Sequence of chain 3.A:
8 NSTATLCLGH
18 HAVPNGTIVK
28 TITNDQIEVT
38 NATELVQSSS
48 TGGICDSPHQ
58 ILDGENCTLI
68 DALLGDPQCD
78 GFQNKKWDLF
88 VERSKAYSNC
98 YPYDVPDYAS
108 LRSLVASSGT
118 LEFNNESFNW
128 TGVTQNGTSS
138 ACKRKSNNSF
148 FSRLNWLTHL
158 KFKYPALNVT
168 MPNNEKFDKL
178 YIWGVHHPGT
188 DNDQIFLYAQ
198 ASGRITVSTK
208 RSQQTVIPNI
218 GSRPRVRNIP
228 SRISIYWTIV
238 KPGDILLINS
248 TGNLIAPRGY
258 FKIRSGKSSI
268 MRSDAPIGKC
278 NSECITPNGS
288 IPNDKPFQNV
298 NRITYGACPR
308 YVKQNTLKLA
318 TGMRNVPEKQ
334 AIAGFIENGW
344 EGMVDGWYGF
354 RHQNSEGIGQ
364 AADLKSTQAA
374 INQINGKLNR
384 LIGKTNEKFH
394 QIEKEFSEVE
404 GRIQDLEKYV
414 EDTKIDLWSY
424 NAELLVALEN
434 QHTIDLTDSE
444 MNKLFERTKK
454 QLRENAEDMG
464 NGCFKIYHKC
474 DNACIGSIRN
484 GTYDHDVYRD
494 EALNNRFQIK

A small-molecule ligand and the protein it binds are described below.
Small molecule (SMILES): CC(=O)N[C@@H]1[C@@H](O)[C@H](O)[C@@H](CO)O[C@H]1O

Binding-site contacts:
Ligand atom C6 contacts residue ASN298 of chain 3.A at 4.4 Å.
Ligand atom C2 contacts residue ASN285 of chain 3.A at 2.8 Å.
Ligand atom C1 contacts residue VAL297 of chain 3.A at 3.4 Å (hydrophobic).
Ligand atom C3 contacts residue ASN285 of chain 3.A at 4.0 Å.
Ligand atom C5 contacts residue ASN298 of chain 3.A at 3.9 Å.
Ligand atom C1 contacts residue ASN298 of chain 3.A at 3.6 Å.
Ligand atom C3 contacts residue VAL297 of chain 3.A at 4.1 Å (hydrophobic).
Ligand atom C2 contacts residue VAL297 of chain 3.A at 3.8 Å (hydrophobic).
Ligand atom O7 contacts residue VAL297 of chain 3.A at 4.3 Å.
Ligand atom O5 contacts residue ASN285 of chain 3.A at 2.5 Å (h-bond).
Ligand atom C5 contacts residue ASN285 of chain 3.A at 3.6 Å.
Ligand atom N2 contacts residue ASN285 of chain 3.A at 3.3 Å (h-bond).
Ligand atom O6 contacts residue ASN298 of chain 3.A at 3.6 Å (h-bond).
Ligand atom O6 contacts residue GLU398 of chain 3.A at 3.7 Å.
Ligand atom O5 contacts residue ASN298 of chain 3.A at 3.6 Å.
Ligand atom C1 contacts residue ASN285 of chain 3.A at 1.5 Å.
Ligand atom C4 contacts residue ASN285 of chain 3.A at 4.4 Å.
Ligand atom O7 contacts residue SER45 of chain 3.A at 3.7 Å.
Ligand atom C7 contacts residue VAL297 of chain 3.A at 4.4 Å (hydrophobic).
Ligand atom N2 contacts residue VAL297 of chain 3.A at 3.5 Å (h-bond).
Ligand atom C8 contacts residue ASN285 of chain 3.A at 2.8 Å.
Ligand atom C7 contacts residue ASN285 of chain 3.A at 3.5 Å.